Sequence of chain 1.A:
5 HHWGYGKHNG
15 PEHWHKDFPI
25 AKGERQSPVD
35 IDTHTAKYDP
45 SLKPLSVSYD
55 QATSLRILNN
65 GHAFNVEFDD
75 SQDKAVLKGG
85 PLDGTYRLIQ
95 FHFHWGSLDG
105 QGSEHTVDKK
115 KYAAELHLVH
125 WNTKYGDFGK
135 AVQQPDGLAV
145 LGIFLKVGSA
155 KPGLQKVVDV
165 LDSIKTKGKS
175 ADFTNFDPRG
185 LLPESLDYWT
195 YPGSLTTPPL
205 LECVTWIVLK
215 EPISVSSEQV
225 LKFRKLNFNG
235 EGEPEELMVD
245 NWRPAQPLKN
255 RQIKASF

This protein binds this small molecule.
Small molecule (SMILES): NS(=O)(=O)c1ccc(C(=O)N2CCN(Cc3ccc(F)cc3)CC2)cc1

Binding-site contacts:
Ligand atom N1 contacts residue HIS121 of chain 1.A at 3.4 Å (h-bond).
Ligand atom O2 contacts residue THR200 of chain 1.A at 2.8 Å (h-bond).
Ligand atom C16 contacts residue PRO203 of chain 1.A at 3.5 Å (hydrophobic).
Ligand atom C4 contacts residue GOL1 of chain 1.D at 3.7 Å.
Ligand atom O3 contacts residue GOL1 of chain 1.D at 3.7 Å.
Ligand atom O1 contacts residue HIS121 of chain 1.A at 3.4 Å (h-bond).
Ligand atom C7 contacts residue GOL1 of chain 1.D at 3.7 Å.
Ligand atom C2 contacts residue VAL123 of chain 1.A at 3.6 Å (hydrophobic).
Ligand atom N1 contacts residue HIS96 of chain 1.A at 3.3 Å (h-bond).
Ligand atom C6 contacts residue THR201 of chain 1.A at 3.6 Å.
Ligand atom N1 contacts residue ZN1 of chain 1.B at 2.0 Å.
Ligand atom O1 contacts residue HIS96 of chain 1.A at 3.4 Å.
Ligand atom C3 contacts residue GLN94 of chain 1.A at 3.7 Å.
Ligand atom N1 contacts residue HIS98 of chain 1.A at 3.3 Å (h-bond).
Ligand atom F contacts residue HIS5 of chain 1.A at 3.1 Å.
Ligand atom O3 contacts residue GLN94 of chain 1.A at 3.1 Å (h-bond).
Ligand atom C13 contacts residue PRO203 of chain 1.A at 3.7 Å (hydrophobic).
Ligand atom C10 contacts residue PRO202 of chain 1.A at 3.6 Å (hydrophobic).
Ligand atom C17 contacts residue PRO203 of chain 1.A at 3.7 Å (hydrophobic).
Ligand atom S1 contacts residue ZN1 of chain 1.B at 3.1 Å.
Ligand atom C15 contacts residue PRO203 of chain 1.A at 3.5 Å (hydrophobic).
Ligand atom C18 contacts residue PRO203 of chain 1.A at 3.7 Å (hydrophobic).
Ligand atom C14 contacts residue PRO203 of chain 1.A at 3.6 Å (hydrophobic).
Ligand atom C15 contacts residue HIS5 of chain 1.A at 3.5 Å.
Ligand atom C14 contacts residue PRO202 of chain 1.A at 3.3 Å (hydrophobic).
Ligand atom C15 contacts residue PRO202 of chain 1.A at 3.5 Å (hydrophobic).
Ligand atom C5 contacts residue GOL1 of chain 1.D at 3.3 Å.
Ligand atom C17 contacts residue HIS5 of chain 1.A at 3.7 Å.
Ligand atom C6 contacts residue GOL1 of chain 1.D at 3.8 Å.
Ligand atom C5 contacts residue THR201 of chain 1.A at 3.7 Å.
Ligand atom C10 contacts residue PRO203 of chain 1.A at 3.8 Å (hydrophobic).
Ligand atom C16 contacts residue HIS5 of chain 1.A at 3.3 Å.
Ligand atom O1 contacts residue ZN1 of chain 1.B at 3.0 Å.
Ligand atom F contacts residue PHE22 of chain 1.A at 3.0 Å.
Ligand atom O3 contacts residue PHE132 of chain 1.A at 3.6 Å.
Ligand atom N1 contacts residue THR200 of chain 1.A at 2.8 Å (h-bond).
Ligand atom O2 contacts residue LEU199 of chain 1.A at 3.2 Å.
Ligand atom C2 contacts residue LEU199 of chain 1.A at 3.8 Å (hydrophobic).
Ligand atom O2 contacts residue TRP210 of chain 1.A at 3.8 Å.
Ligand atom F contacts residue PRO203 of chain 1.A at 3.6 Å.